Binding-site contacts:
Ligand atom N25 contacts residue ASP164 of chain 1.B at 3.2 Å (salt-bridge).
Ligand atom C08 contacts residue ILE68 of chain 1.B at 3.4 Å (hydrophobic).
Ligand atom C06 contacts residue GLU67 of chain 1.B at 3.6 Å.
Ligand atom F33 contacts residue MET99 of chain 1.B at 3.5 Å.
Ligand atom C29 contacts residue ILE98 of chain 1.B at 3.5 Å (hydrophobic).
Ligand atom C21 contacts residue ASP164 of chain 1.B at 3.6 Å.
Ligand atom C26 contacts residue LYS54 of chain 1.B at 3.6 Å.
Ligand atom C36 contacts residue ASP164 of chain 1.B at 3.6 Å.
Ligand atom C34 contacts residue PHE165 of chain 1.B at 3.4 Å (hydrophobic).
Ligand atom C27 contacts residue ALA52 of chain 1.B at 3.5 Å (hydrophobic).
Ligand atom C29 contacts residue LEU97 of chain 1.B at 3.2 Å (hydrophobic).
Ligand atom C28 contacts residue ILE53 of chain 1.B at 3.4 Å (hydrophobic).
Ligand atom C28 contacts residue LEU97 of chain 1.B at 3.2 Å (hydrophobic).
Ligand atom C24 contacts residue MET99 of chain 1.B at 3.4 Å (hydrophobic).
Ligand atom O38 contacts residue LYS54 of chain 1.B at 3.2 Å (salt-bridge).
Ligand atom C35 contacts residue PHE165 of chain 1.B at 3.4 Å (hydrophobic).
Ligand atom N02 contacts residue GLU67 of chain 1.B at 3.5 Å (salt-bridge).
Ligand atom C16 contacts residue LEU167 of chain 1.B at 3.5 Å (hydrophobic).
Ligand atom F33 contacts residue CYS84 of chain 1.B at 3.4 Å.
Ligand atom C28 contacts residue LYS54 of chain 1.B at 3.2 Å.
Ligand atom C27 contacts residue LYS54 of chain 1.B at 3.4 Å.
Ligand atom C29 contacts residue MET99 of chain 1.B at 3.5 Å (hydrophobic).
Ligand atom C34 contacts residue CYS84 of chain 1.B at 3.4 Å (hydrophobic).
Ligand atom C23 contacts residue MET99 of chain 1.B at 3.6 Å (hydrophobic).
Ligand atom N25 contacts residue LYS54 of chain 1.B at 3.2 Å.
Ligand atom C07 contacts residue GLU67 of chain 1.B at 3.2 Å.
Ligand atom C21 contacts residue LYS54 of chain 1.B at 3.6 Å.
Ligand atom C09 contacts residue ILE68 of chain 1.B at 3.5 Å (hydrophobic).
Ligand atom C28 contacts residue MET99 of chain 1.B at 3.5 Å (hydrophobic).
Ligand atom C17 contacts residue LEU97 of chain 1.B at 3.5 Å (hydrophobic).
Ligand atom C27 contacts residue ILE53 of chain 1.B at 3.5 Å (hydrophobic).
Ligand atom C26 contacts residue ANP1 of chain 1.I at 3.5 Å.
Ligand atom O38 contacts residue LEU167 of chain 1.B at 3.6 Å.
Ligand atom C16 contacts residue LEU97 of chain 1.B at 3.5 Å (hydrophobic).
Ligand atom C28 contacts residue ALA52 of chain 1.B at 3.0 Å (hydrophobic).
Ligand atom C13 contacts residue ILE68 of chain 1.B at 3.5 Å (hydrophobic).
Ligand atom C15 contacts residue LEU167 of chain 1.B at 3.4 Å (hydrophobic).
Ligand atom C20 contacts residue ASP164 of chain 1.B at 3.2 Å.
Ligand atom F33 contacts residue ARG85 of chain 1.B at 3.1 Å.
Ligand atom F33 contacts residue LEU86 of chain 1.B at 3.2 Å.

The small molecule below binds the protein below.
Small molecule (SMILES): CN1CCC(c2ccc(-c3ccc4c(c3)C(=O)N([C@H](c3cccc(F)c3)c3nc5ccccc5[nH]3)C4)cc2)CC1

Sequence of chain 1.B:
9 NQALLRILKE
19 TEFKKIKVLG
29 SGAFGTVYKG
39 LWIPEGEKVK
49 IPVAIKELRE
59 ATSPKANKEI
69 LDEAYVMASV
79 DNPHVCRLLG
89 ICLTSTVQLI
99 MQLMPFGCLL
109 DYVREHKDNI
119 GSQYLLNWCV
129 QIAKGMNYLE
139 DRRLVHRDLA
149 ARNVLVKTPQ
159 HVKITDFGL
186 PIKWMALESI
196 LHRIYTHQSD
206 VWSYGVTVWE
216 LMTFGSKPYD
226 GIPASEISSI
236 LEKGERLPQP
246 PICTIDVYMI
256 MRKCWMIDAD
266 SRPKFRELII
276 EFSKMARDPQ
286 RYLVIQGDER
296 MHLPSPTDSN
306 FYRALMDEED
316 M